A protein and the small-molecule ligand that binds it are described below.
Small molecule (SMILES): Nc1ncnc2c1ncn2[C@@H]1O[C@H](CO[P](=O)(O)OS(=O)(=O)O)[C@@H](O)[C@H]1O

Binding-site contacts:
Ligand atom O3' contacts residue SER34 of chain 1.B at 2.8 Å (h-bond).
Ligand atom C8 contacts residue PHE75 of chain 1.B at 3.6 Å (hydrophobic).
Ligand atom C6 contacts residue GLU164 of chain 1.B at 3.7 Å.
Ligand atom O4' contacts residue PHE75 of chain 1.B at 3.2 Å.
Ligand atom C4 contacts residue PHE75 of chain 1.B at 3.7 Å (hydrophobic).
Ligand atom O2' contacts residue LEU153 of chain 1.B at 3.4 Å.
Ligand atom O1B contacts residue ILE106 of chain 1.B at 3.4 Å (h-bond).
Ligand atom O2A contacts residue PHE105 of chain 1.B at 3.4 Å.
Ligand atom O2A contacts residue ARG66 of chain 1.B at 2.7 Å (salt-bridge).
Ligand atom C2' contacts residue LEU153 of chain 1.B at 3.4 Å (hydrophobic).
Ligand atom N1 contacts residue THR166 of chain 1.B at 3.5 Å (h-bond).
Ligand atom C6 contacts residue PHE165 of chain 1.B at 3.5 Å (hydrophobic).
Ligand atom O3B contacts residue ARG80 of chain 1.B at 2.8 Å (salt-bridge).
Ligand atom C2 contacts residue ARG80 of chain 1.B at 3.6 Å.
Ligand atom O1B contacts residue ILE84 of chain 1.B at 3.6 Å.
Ligand atom C2' contacts residue LYS151 of chain 1.B at 3.6 Å.
Ligand atom C3' contacts residue SER34 of chain 1.B at 3.3 Å.
Ligand atom O1B contacts residue SER107 of chain 1.B at 2.9 Å (h-bond).
Ligand atom O2B contacts residue ASN83 of chain 1.B at 2.9 Å (h-bond).
Ligand atom N1 contacts residue ARG80 of chain 1.B at 2.9 Å (salt-bridge).
Ligand atom C6 contacts residue ARG80 of chain 1.B at 3.5 Å.
Ligand atom O3B contacts residue PRO108 of chain 1.B at 3.1 Å.
Ligand atom C5' contacts residue ILE106 of chain 1.B at 3.4 Å (hydrophobic).
Ligand atom O2B contacts residue ARG80 of chain 1.B at 3.5 Å.
Ligand atom N9 contacts residue PHE75 of chain 1.B at 3.6 Å.
Ligand atom O2B contacts residue ARG66 of chain 1.B at 3.0 Å (salt-bridge).
Ligand atom N1 contacts residue GLU164 of chain 1.B at 3.7 Å.
Ligand atom N1 contacts residue PHE165 of chain 1.B at 3.6 Å.
Ligand atom O1A contacts residue ILE106 of chain 1.B at 2.7 Å (h-bond).
Ligand atom N3 contacts residue ILE106 of chain 1.B at 3.6 Å.
Ligand atom C2 contacts residue THR166 of chain 1.B at 3.5 Å.
Ligand atom O2' contacts residue LYS151 of chain 1.B at 2.6 Å (salt-bridge).
Ligand atom O1A contacts residue PHE105 of chain 1.B at 3.2 Å.
Ligand atom C2 contacts residue ILE106 of chain 1.B at 3.6 Å (hydrophobic).
Ligand atom N7 contacts residue PHE75 of chain 1.B at 3.6 Å.
Ligand atom N6 contacts residue ARG80 of chain 1.B at 3.5 Å (salt-bridge).
Ligand atom N6 contacts residue LYS163 of chain 1.B at 3.5 Å (salt-bridge).
Ligand atom O5' contacts residue PHE75 of chain 1.B at 3.4 Å.
Ligand atom N6 contacts residue GLU164 of chain 1.B at 2.9 Å (salt-bridge).
Ligand atom O2A contacts residue ASN83 of chain 1.B at 3.0 Å (h-bond).

Sequence of chain 1.B:
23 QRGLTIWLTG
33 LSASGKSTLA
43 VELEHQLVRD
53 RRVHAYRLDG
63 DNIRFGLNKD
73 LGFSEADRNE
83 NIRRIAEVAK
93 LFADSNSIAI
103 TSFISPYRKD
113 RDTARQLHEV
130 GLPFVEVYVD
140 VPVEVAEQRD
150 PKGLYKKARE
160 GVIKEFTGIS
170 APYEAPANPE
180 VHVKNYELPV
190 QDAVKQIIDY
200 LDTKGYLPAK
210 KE